Binding-site contacts:
Ligand atom C10 contacts residue LEU349 of chain 1.A at 3.9 Å (hydrophobic).
Ligand atom O3 contacts residue PRO442 of chain 1.A at 4.1 Å.
Ligand atom C10 contacts residue LYS395 of chain 1.A at 4.4 Å.
Ligand atom C19 contacts residue GLY352 of chain 1.A at 3.5 Å.
Ligand atom O3 contacts residue LEU399 of chain 1.A at 4.4 Å.
Ligand atom C3 contacts residue PRO442 of chain 1.A at 4.1 Å (hydrophobic).
Ligand atom C12 contacts residue SER350 of chain 1.A at 4.1 Å.
Ligand atom C11 contacts residue SER350 of chain 1.A at 3.4 Å.
Ligand atom C3 contacts residue GLY338 of chain 1.A at 3.8 Å.
Ligand atom O7 contacts residue PRO442 of chain 1.A at 4.5 Å.
Ligand atom O3 contacts residue ASP396 of chain 1.A at 4.4 Å.
Ligand atom C4 contacts residue LYS395 of chain 1.A at 3.0 Å.
Ligand atom O2S contacts residue SER350 of chain 1.A at 4.2 Å.
Ligand atom O3 contacts residue LYS395 of chain 1.A at 3.7 Å.
Ligand atom C19 contacts residue LEU349 of chain 1.A at 3.0 Å (hydrophobic).
Ligand atom C11 contacts residue LEU349 of chain 1.A at 3.2 Å (hydrophobic).
Ligand atom S26 contacts residue SER350 of chain 1.A at 4.4 Å.
Ligand atom C1 contacts residue LEU349 of chain 1.A at 4.1 Å (hydrophobic).
Ligand atom C2 contacts residue GLY338 of chain 1.A at 3.8 Å.
Ligand atom O3 contacts residue GLY338 of chain 1.A at 3.2 Å (h-bond).
Ligand atom C9 contacts residue SER350 of chain 1.A at 4.3 Å.
Ligand atom C2 contacts residue LYS395 of chain 1.A at 3.6 Å.
Ligand atom C9 contacts residue LEU349 of chain 1.A at 3.9 Å (hydrophobic).
Ligand atom C18 contacts residue SER350 of chain 1.A at 3.4 Å.
Ligand atom O12 contacts residue TRP339 of chain 1.A at 3.9 Å.
Ligand atom C3 contacts residue LYS395 of chain 1.A at 3.6 Å.
Ligand atom C2 contacts residue LEU399 of chain 1.A at 4.2 Å (hydrophobic).
Ligand atom O3 contacts residue VAL445 of chain 1.A at 3.7 Å.
Ligand atom O1S contacts residue SER350 of chain 1.A at 3.3 Å (h-bond).
Ligand atom C19 contacts residue LYS395 of chain 1.A at 3.6 Å.
Ligand atom C5 contacts residue LYS395 of chain 1.A at 4.2 Å.
Ligand atom C4 contacts residue PRO442 of chain 1.A at 4.3 Å (hydrophobic).
Ligand atom C13 contacts residue SER350 of chain 1.A at 4.3 Å.

Sequence of chain 1.A:
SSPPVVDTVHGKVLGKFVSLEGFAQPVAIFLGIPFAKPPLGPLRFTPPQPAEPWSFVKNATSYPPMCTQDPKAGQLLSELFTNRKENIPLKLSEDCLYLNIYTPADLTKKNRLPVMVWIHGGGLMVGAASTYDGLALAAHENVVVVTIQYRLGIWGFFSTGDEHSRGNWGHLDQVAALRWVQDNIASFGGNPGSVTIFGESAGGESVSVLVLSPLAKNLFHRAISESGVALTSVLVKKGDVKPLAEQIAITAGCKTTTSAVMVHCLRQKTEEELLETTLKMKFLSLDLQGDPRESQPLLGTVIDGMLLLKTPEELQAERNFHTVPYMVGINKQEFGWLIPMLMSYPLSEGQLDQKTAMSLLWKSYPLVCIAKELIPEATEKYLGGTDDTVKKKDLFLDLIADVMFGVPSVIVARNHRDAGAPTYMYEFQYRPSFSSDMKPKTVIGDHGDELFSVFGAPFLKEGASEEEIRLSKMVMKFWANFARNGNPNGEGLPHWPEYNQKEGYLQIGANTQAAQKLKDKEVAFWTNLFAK

A protein and the small-molecule ligand that binds it are described below.
Small molecule (SMILES): C[C@H](CCC(=O)NCCS(=O)(=O)O)[C@H]1CC[C@H]2[C@@H]3[C@H](O)C[C@@H]4C[C@H](O)CC[C@]4(C)[C@H]3C[C@H](O)[C@]12C